Binding-site contacts:
Ligand atom C8 contacts residue ASN19 of chain 57.T at 4.3 Å.
Ligand atom C3 contacts residue ASN19 of chain 57.T at 4.1 Å.
Ligand atom N2 contacts residue ASN19 of chain 57.T at 3.1 Å (h-bond).
Ligand atom C5 contacts residue ASN19 of chain 57.T at 3.8 Å.
Ligand atom C7 contacts residue ASN19 of chain 57.T at 3.6 Å.
Ligand atom O5 contacts residue ASN19 of chain 57.T at 2.8 Å (h-bond).
Ligand atom O7 contacts residue ASN19 of chain 57.T at 4.1 Å.
Ligand atom C2 contacts residue ASN19 of chain 57.T at 3.0 Å.
Ligand atom C1 contacts residue ASN19 of chain 57.T at 1.7 Å.

Sequence of chain 57.T:
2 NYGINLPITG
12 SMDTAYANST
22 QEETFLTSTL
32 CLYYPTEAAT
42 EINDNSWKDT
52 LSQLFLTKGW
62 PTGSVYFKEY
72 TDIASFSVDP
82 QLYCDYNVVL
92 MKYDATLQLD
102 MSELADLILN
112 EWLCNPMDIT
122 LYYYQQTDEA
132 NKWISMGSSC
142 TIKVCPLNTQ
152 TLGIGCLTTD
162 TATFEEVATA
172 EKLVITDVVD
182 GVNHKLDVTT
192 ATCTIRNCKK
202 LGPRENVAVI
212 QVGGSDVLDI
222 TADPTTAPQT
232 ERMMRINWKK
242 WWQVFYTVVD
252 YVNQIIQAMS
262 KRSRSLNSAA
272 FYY

This small molecule binds to this protein.
Small molecule (SMILES): CC(=O)N[C@H]1[C@H](O[C@H]2[C@H](O)[C@@H](NC(C)=O)CO[C@@H]2CO)O[C@H](CO)[C@@H](O)[C@@H]1O